This protein binds this small molecule.
Small molecule (SMILES): CCc1cc(/C(C)=N/OCc2ccc(C3CCCCC3)c(C(F)(F)F)c2)ccc1CN1CC(C(=O)O)C1

Sequence of chain 1.D:
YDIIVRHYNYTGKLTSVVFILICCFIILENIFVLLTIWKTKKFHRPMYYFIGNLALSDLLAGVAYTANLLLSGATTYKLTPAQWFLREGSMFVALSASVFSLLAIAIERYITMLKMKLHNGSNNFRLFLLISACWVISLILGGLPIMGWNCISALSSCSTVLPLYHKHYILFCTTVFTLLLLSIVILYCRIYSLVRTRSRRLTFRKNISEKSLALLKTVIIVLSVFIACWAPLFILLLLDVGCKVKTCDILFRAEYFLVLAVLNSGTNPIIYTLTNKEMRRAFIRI

Binding-site contacts:
Ligand atom C13 contacts residue LEU312 of chain 1.D at 4.0 Å (hydrophobic).
Ligand atom C32 contacts residue GLU305 of chain 1.D at 3.8 Å.
Ligand atom C19 contacts residue PHE394 of chain 1.D at 4.0 Å (hydrophobic).
Ligand atom N10 contacts residue PHE309 of chain 1.D at 3.0 Å.
Ligand atom C21 contacts residue SER313 of chain 1.D at 2.8 Å.
Ligand atom O11 contacts residue PHE309 of chain 1.D at 3.2 Å.
Ligand atom O36 contacts residue TYR213 of chain 1.D at 3.6 Å.
Ligand atom C23 contacts residue PHE394 of chain 1.D at 3.7 Å (hydrophobic).
Ligand atom F27 contacts residue CYS390 of chain 1.D at 3.2 Å.
Ligand atom C33 contacts residue LYS218 of chain 1.D at 3.8 Å.
Ligand atom C29 contacts residue LEU456 of chain 1.D at 3.5 Å (hydrophobic).
Ligand atom C05 contacts residue GLU305 of chain 1.D at 3.3 Å.
Ligand atom N31 contacts residue GLU305 of chain 1.D at 3.6 Å.
Ligand atom O36 contacts residue LYS218 of chain 1.D at 2.5 Å (salt-bridge).
Ligand atom C20 contacts residue SER313 of chain 1.D at 3.6 Å.
Ligand atom C22 contacts residue SER313 of chain 1.D at 3.9 Å.
Ligand atom C34 contacts residue LYS218 of chain 1.D at 3.8 Å.
Ligand atom C12 contacts residue LEU456 of chain 1.D at 3.8 Å (hydrophobic).
Ligand atom C25 contacts residue LEU460 of chain 1.D at 3.5 Å (hydrophobic).
Ligand atom C24 contacts residue PHE394 of chain 1.D at 3.9 Å (hydrophobic).
Ligand atom C09 contacts residue PHE309 of chain 1.D at 3.9 Å (hydrophobic).
Ligand atom C22 contacts residue VAL393 of chain 1.D at 3.8 Å (hydrophobic).
Ligand atom C12 contacts residue LEU312 of chain 1.D at 3.7 Å (hydrophobic).
Ligand atom O37 contacts residue TYR213 of chain 1.D at 2.3 Å (h-bond).
Ligand atom C06 contacts residue MET308 of chain 1.D at 3.5 Å (hydrophobic).
Ligand atom F26 contacts residue LEU460 of chain 1.D at 2.2 Å.
Ligand atom F27 contacts residue THR391 of chain 1.D at 3.6 Å.
Ligand atom C13 contacts residue LEU456 of chain 1.D at 3.9 Å (hydrophobic).
Ligand atom C35 contacts residue LYS218 of chain 1.D at 3.3 Å.
Ligand atom O37 contacts residue TRP301 of chain 1.D at 4.0 Å.
Ligand atom C35 contacts residue TYR213 of chain 1.D at 3.3 Å (hydrophobic).
Ligand atom C14 contacts residue LEU456 of chain 1.D at 3.7 Å (hydrophobic).
Ligand atom C06 contacts residue GLU305 of chain 1.D at 3.7 Å.
Ligand atom C18 contacts residue LEU312 of chain 1.D at 3.6 Å (hydrophobic).
Ligand atom C20 contacts residue CYS390 of chain 1.D at 4.0 Å (hydrophobic).
Ligand atom C08 contacts residue LEU481 of chain 1.D at 3.7 Å (hydrophobic).
Ligand atom F27 contacts residue PHE394 of chain 1.D at 3.9 Å.
Ligand atom C01 contacts residue ALA477 of chain 1.D at 3.2 Å (hydrophobic).
Ligand atom C01 contacts residue VAL378 of chain 1.D at 3.6 Å (hydrophobic).
Ligand atom C07 contacts residue LEU481 of chain 1.D at 3.7 Å (hydrophobic).